Sequence of chain 2.B:
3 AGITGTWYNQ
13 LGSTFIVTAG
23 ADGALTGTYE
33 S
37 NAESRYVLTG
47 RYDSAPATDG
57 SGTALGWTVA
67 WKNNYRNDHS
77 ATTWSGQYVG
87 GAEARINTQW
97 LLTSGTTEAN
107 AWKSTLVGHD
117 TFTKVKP

Binding-site contacts:
Ligand atom O contacts residue TYR42 of chain 1.A at 3.5 Å (h-bond).
Ligand atom S contacts residue THR78 of chain 1.A at 3.4 Å (h-bond).
Ligand atom N5 contacts residue ASP116 of chain 1.A at 2.8 Å (salt-bridge).
Ligand atom O7 contacts residue SER15 of chain 1.A at 2.8 Å (h-bond).
Ligand atom C35 contacts residue ASN11 of chain 1.A at 3.7 Å.
Ligand atom C31 contacts residue ALA34 of chain 1.A at 3.4 Å (hydrophobic).
Ligand atom C28 contacts residue TRP108 of chain 2.B at 3.6 Å (hydrophobic).
Ligand atom C29 contacts residue PEG1 of chain 1.F at 3.7 Å.
Ligand atom N5 contacts residue LEU13 of chain 1.A at 3.7 Å.
Ligand atom O1 contacts residue ASN73 of chain 1.A at 2.7 Å (h-bond).
Ligand atom N contacts residue ASP74 of chain 1.A at 2.9 Å (salt-bridge).
Ligand atom S contacts residue TRP67 of chain 1.A at 3.6 Å.
Ligand atom C18 contacts residue ARG72 of chain 1.A at 3.6 Å.
Ligand atom C17 contacts residue ARG72 of chain 1.A at 3.7 Å.
Ligand atom C30 contacts residue ALA34 of chain 1.A at 3.7 Å (hydrophobic).
Ligand atom O2 contacts residue TYR71 of chain 1.A at 3.5 Å (h-bond).
Ligand atom O contacts residue SER33 of chain 1.A at 3.2 Å (h-bond).
Ligand atom C33 contacts residue TRP108 of chain 2.B at 3.7 Å (hydrophobic).
Ligand atom C11 contacts residue PEG1 of chain 1.G at 3.7 Å.
Ligand atom O4 contacts residue ALA34 of chain 1.A at 3.7 Å.
Ligand atom O1 contacts residue ARG72 of chain 1.A at 3.6 Å.
Ligand atom C10 contacts residue PEG1 of chain 1.G at 3.7 Å.
Ligand atom C35 contacts residue TYR31 of chain 1.A at 3.5 Å (hydrophobic).
Ligand atom O7 contacts residue TYR31 of chain 1.A at 2.7 Å (h-bond).
Ligand atom C1 contacts residue TRP96 of chain 1.A at 3.4 Å (hydrophobic).
Ligand atom C6 contacts residue TRP67 of chain 1.A at 3.6 Å (hydrophobic).
Ligand atom O7 contacts residue ASN11 of chain 1.A at 2.9 Å (h-bond).
Ligand atom N4 contacts residue LEU13 of chain 1.A at 3.6 Å.
Ligand atom C19 contacts residue ARG72 of chain 1.A at 3.6 Å.
Ligand atom C6 contacts residue ASP74 of chain 1.A at 3.7 Å.
Ligand atom O5 contacts residue TRP108 of chain 2.B at 3.6 Å.
Ligand atom C7 contacts residue ASP74 of chain 1.A at 3.7 Å.
Ligand atom C35 contacts residue LEU13 of chain 1.A at 3.6 Å (hydrophobic).
Ligand atom C29 contacts residue PEG1 of chain 1.G at 3.7 Å.
Ligand atom C4 contacts residue TRP67 of chain 1.A at 3.7 Å (hydrophobic).
Ligand atom C25 contacts residue VAL35 of chain 1.A at 3.7 Å (hydrophobic).
Ligand atom S contacts residue TRP80 of chain 1.A at 3.7 Å.
Ligand atom C2 contacts residue TRP108 of chain 2.B at 3.6 Å (hydrophobic).
Ligand atom C26 contacts residue SER33 of chain 1.A at 3.7 Å.
Ligand atom O2 contacts residue ARG72 of chain 1.A at 3.6 Å.

This small molecule binds to this protein.
Small molecule (SMILES): O=C(CCCC[C@@H]1SC[C@@H]2NC(=O)N[C@@H]21)NNc1c(-c2ccc(S(=O)(=O)N3CCOCC3)cc2)cccc1-c1ccc(S(=O)(=O)N2CCOCC2)cc1

Sequence of chain 1.A:
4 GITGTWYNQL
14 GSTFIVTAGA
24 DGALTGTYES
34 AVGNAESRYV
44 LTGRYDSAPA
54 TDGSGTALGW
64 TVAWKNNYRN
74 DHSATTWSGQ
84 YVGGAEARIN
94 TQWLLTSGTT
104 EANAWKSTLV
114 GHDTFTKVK